A protein and the small-molecule ligand that binds it are described below.
Small molecule (SMILES): COC(=O)N1CCC(Oc2cccc([C@@H](CC#N)Nc3nc4n(n3)C(=O)CC(C)=N4)c2)CC1

Sequence of chain 3.B:
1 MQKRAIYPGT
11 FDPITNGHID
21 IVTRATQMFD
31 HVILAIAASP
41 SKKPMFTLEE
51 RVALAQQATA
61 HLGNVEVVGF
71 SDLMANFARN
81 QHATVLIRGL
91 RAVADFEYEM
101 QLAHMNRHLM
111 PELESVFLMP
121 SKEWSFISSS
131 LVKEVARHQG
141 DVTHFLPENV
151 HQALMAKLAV

Sequence of chain 2.B:
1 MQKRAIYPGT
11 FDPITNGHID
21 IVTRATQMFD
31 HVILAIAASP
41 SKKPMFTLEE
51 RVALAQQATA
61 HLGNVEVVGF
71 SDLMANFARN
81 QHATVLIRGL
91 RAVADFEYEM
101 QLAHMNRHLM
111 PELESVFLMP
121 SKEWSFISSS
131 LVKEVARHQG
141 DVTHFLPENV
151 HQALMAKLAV

Binding-site contacts:
Ligand atom C16 contacts residue MET74 of chain 2.B at 3.8 Å (hydrophobic).
Ligand atom C6 contacts residue PRO8 of chain 2.B at 3.8 Å (hydrophobic).
Ligand atom C6 contacts residue ARG88 of chain 2.B at 3.6 Å.
Ligand atom N2 contacts residue LEU73 of chain 2.B at 3.8 Å.
Ligand atom C13 contacts residue ASP72 of chain 2.B at 3.7 Å.
Ligand atom N1 contacts residue SER39 of chain 2.B at 2.9 Å (h-bond).
Ligand atom C5 contacts residue ARG88 of chain 2.B at 3.5 Å.
Ligand atom O1 contacts residue LEU102 of chain 2.B at 3.6 Å.
Ligand atom N2 contacts residue ASP72 of chain 2.B at 3.0 Å (salt-bridge).
Ligand atom O3 contacts residue GLU134 of chain 3.B at 3.6 Å.
Ligand atom C21 contacts residue MET74 of chain 2.B at 3.9 Å (hydrophobic).
Ligand atom N6 contacts residue LEU73 of chain 2.B at 3.4 Å.
Ligand atom C14 contacts residue PHE70 of chain 2.B at 3.8 Å (hydrophobic).
Ligand atom C14 contacts residue SER71 of chain 2.B at 3.4 Å.
Ligand atom C15 contacts residue PHE70 of chain 2.B at 3.7 Å (hydrophobic).
Ligand atom C16 contacts residue HIS138 of chain 3.B at 3.9 Å.
Ligand atom N6 contacts residue MET74 of chain 2.B at 2.8 Å (h-bond).
Ligand atom C contacts residue ASN106 of chain 2.B at 3.5 Å.
Ligand atom C12 contacts residue ALA37 of chain 2.B at 3.8 Å (hydrophobic).
Ligand atom C21 contacts residue LEU73 of chain 2.B at 3.7 Å (hydrophobic).
Ligand atom C20 contacts residue ASN106 of chain 2.B at 3.6 Å.
Ligand atom C1 contacts residue LEU102 of chain 2.B at 3.8 Å (hydrophobic).
Ligand atom C1 contacts residue MET74 of chain 2.B at 3.8 Å (hydrophobic).
Ligand atom C8 contacts residue ALA37 of chain 2.B at 3.6 Å (hydrophobic).
Ligand atom O1 contacts residue MET74 of chain 2.B at 3.8 Å.
Ligand atom C8 contacts residue THR10 of chain 2.B at 3.7 Å.
Ligand atom C13 contacts residue HIS138 of chain 3.B at 3.7 Å.
Ligand atom C14 contacts residue ASP72 of chain 2.B at 3.2 Å.
Ligand atom C15 contacts residue SER71 of chain 2.B at 3.7 Å.
Ligand atom C9 contacts residue ALA37 of chain 2.B at 3.8 Å (hydrophobic).
Ligand atom C7 contacts residue ALA37 of chain 2.B at 3.7 Å (hydrophobic).
Ligand atom C contacts residue ARG88 of chain 2.B at 3.6 Å.
Ligand atom N2 contacts residue MET74 of chain 2.B at 3.8 Å.
Ligand atom O1 contacts residue ASN106 of chain 2.B at 3.2 Å (h-bond).
Ligand atom N5 contacts residue LEU73 of chain 2.B at 3.6 Å.
Ligand atom C2 contacts residue MET74 of chain 2.B at 3.7 Å (hydrophobic).
Ligand atom N1 contacts residue ALA38 of chain 2.B at 3.5 Å (h-bond).
Ligand atom O contacts residue ARG88 of chain 2.B at 3.5 Å (salt-bridge).
Ligand atom N3 contacts residue HIS138 of chain 3.B at 3.5 Å (h-bond).
Ligand atom C20 contacts residue VAL135 of chain 3.B at 3.8 Å (hydrophobic).